Binding-site contacts:
Ligand atom C4 contacts residue PRO252 of chain 24.A at 4.3 Å (hydrophobic).
Ligand atom N5 contacts residue TYR145 of chain 25.A at 2.6 Å (h-bond).
Ligand atom O1B contacts residue SER147 of chain 25.A at 2.6 Å (h-bond).
Ligand atom O10 contacts residue ASN96 of chain 24.A at 4.3 Å.
Ligand atom C3 contacts residue PRO252 of chain 24.A at 4.3 Å (hydrophobic).
Ligand atom C10 contacts residue TYR145 of chain 25.A at 3.6 Å (hydrophobic).
Ligand atom C4 contacts residue TYR145 of chain 25.A at 3.6 Å (hydrophobic).
Ligand atom C1 contacts residue PRO252 of chain 24.A at 4.1 Å (hydrophobic).
Ligand atom C6 contacts residue TYR145 of chain 25.A at 3.4 Å (hydrophobic).
Ligand atom C6 contacts residue ALA146 of chain 25.A at 4.3 Å (hydrophobic).
Ligand atom O1A contacts residue ALA146 of chain 25.A at 3.2 Å.
Ligand atom C11 contacts residue ARG143 of chain 25.A at 3.9 Å.
Ligand atom O4 contacts residue TYR145 of chain 25.A at 4.1 Å.
Ligand atom C11 contacts residue TYR250 of chain 24.A at 3.1 Å (hydrophobic).
Ligand atom O1A contacts residue ASN148 of chain 25.A at 4.5 Å.
Ligand atom O4 contacts residue ASN251 of chain 24.A at 4.3 Å.
Ligand atom O8 contacts residue ALA146 of chain 25.A at 3.4 Å.
Ligand atom C8 contacts residue ALA146 of chain 25.A at 4.4 Å (hydrophobic).
Ligand atom O1A contacts residue SER147 of chain 25.A at 3.1 Å (h-bond).
Ligand atom O9 contacts residue TYR145 of chain 25.A at 4.3 Å.
Ligand atom O1B contacts residue PRO252 of chain 24.A at 3.4 Å.
Ligand atom O4 contacts residue TYR250 of chain 24.A at 3.0 Å.
Ligand atom C11 contacts residue TYR145 of chain 25.A at 3.8 Å (hydrophobic).
Ligand atom C1 contacts residue SER147 of chain 25.A at 3.6 Å.
Ligand atom C4 contacts residue TYR250 of chain 24.A at 4.3 Å (hydrophobic).
Ligand atom C9 contacts residue TYR145 of chain 25.A at 4.2 Å (hydrophobic).
Ligand atom O10 contacts residue TYR250 of chain 24.A at 2.3 Å (h-bond).
Ligand atom O1B contacts residue ALA146 of chain 25.A at 4.3 Å.
Ligand atom C5 contacts residue TYR145 of chain 25.A at 3.4 Å (hydrophobic).
Ligand atom C1 contacts residue ALA146 of chain 25.A at 4.0 Å (hydrophobic).
Ligand atom C7 contacts residue TYR145 of chain 25.A at 3.9 Å (hydrophobic).
Ligand atom C10 contacts residue TYR250 of chain 24.A at 2.9 Å (hydrophobic).
Ligand atom O4 contacts residue PRO252 of chain 24.A at 4.0 Å.
Ligand atom N5 contacts residue TYR250 of chain 24.A at 3.9 Å.

Sequence of chain 25.A:
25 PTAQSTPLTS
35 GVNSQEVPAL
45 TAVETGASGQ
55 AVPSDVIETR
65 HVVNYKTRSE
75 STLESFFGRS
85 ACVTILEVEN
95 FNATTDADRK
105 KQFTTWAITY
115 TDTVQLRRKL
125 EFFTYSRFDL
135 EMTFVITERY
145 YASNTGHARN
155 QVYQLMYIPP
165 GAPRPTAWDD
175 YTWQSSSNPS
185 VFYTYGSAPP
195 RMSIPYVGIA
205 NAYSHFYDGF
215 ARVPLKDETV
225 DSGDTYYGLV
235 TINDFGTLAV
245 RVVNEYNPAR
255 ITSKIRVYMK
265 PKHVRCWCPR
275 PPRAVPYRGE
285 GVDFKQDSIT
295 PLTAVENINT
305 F

Sequence of chain 24.A:
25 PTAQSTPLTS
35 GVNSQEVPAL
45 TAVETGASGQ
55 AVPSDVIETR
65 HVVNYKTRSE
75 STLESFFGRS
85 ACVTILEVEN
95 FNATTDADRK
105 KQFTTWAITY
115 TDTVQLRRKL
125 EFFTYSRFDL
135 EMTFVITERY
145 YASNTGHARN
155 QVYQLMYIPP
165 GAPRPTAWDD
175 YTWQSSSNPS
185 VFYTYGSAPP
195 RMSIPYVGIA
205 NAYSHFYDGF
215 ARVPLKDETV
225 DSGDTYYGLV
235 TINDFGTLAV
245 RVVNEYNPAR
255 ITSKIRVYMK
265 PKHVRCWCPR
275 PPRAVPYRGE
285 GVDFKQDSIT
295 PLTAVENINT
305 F

A protein and the small-molecule ligand that binds it are described below.
Small molecule (SMILES): CCCCO[C@]1(C(=O)O)C[C@H](O)[C@@H](NC(C)=O)[C@H]([C@H](O)[C@H](O)CO)O1